Sequence of chain 1.A:
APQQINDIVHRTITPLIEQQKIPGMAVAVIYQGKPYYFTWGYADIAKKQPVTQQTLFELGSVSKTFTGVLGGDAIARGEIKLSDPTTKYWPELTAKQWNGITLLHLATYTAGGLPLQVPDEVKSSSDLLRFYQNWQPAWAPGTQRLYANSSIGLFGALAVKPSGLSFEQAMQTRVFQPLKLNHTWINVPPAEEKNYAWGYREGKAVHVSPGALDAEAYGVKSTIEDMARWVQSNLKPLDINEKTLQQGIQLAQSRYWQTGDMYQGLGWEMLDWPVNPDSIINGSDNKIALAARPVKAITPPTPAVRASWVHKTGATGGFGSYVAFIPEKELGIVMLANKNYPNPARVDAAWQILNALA

Binding-site contacts:
Ligand atom O6 contacts residue ASN149 of chain 1.A at 2.8 Å (h-bond).
Ligand atom C10 contacts residue ALA315 of chain 1.A at 3.6 Å (hydrophobic).
Ligand atom C11 contacts residue THR316 of chain 1.A at 3.4 Å.
Ligand atom C8 contacts residue ALA315 of chain 1.A at 4.4 Å (hydrophobic).
Ligand atom C5 contacts residue GLN117 of chain 1.A at 3.2 Å.
Ligand atom O2 contacts residue LYS312 of chain 1.A at 4.4 Å.
Ligand atom C11 contacts residue ASN340 of chain 1.A at 4.0 Å.
Ligand atom C9 contacts residue ALA315 of chain 1.A at 4.1 Å (hydrophobic).
Ligand atom S1 contacts residue GLN117 of chain 1.A at 4.1 Å.
Ligand atom C7 contacts residue GLN117 of chain 1.A at 2.9 Å.
Ligand atom O1 contacts residue SER61 of chain 1.A at 2.6 Å (h-bond).
Ligand atom C5 contacts residue ASN149 of chain 1.A at 3.8 Å.
Ligand atom C3 contacts residue TYR147 of chain 1.A at 4.0 Å (hydrophobic).
Ligand atom C10 contacts residue ASN340 of chain 1.A at 3.4 Å.
Ligand atom B contacts residue LYS64 of chain 1.A at 3.8 Å.
Ligand atom O6 contacts residue GLN117 of chain 1.A at 2.9 Å (h-bond).
Ligand atom N4 contacts residue ALA315 of chain 1.A at 4.3 Å.
Ligand atom C3 contacts residue ASN149 of chain 1.A at 3.5 Å.
Ligand atom B contacts residue SER61 of chain 1.A at 1.6 Å.
Ligand atom N4 contacts residue GLN117 of chain 1.A at 4.5 Å.
Ligand atom C3 contacts residue SER61 of chain 1.A at 2.5 Å.
Ligand atom O6 contacts residue TYR218 of chain 1.A at 4.4 Å.
Ligand atom C7 contacts residue LEU116 of chain 1.A at 4.5 Å (hydrophobic).
Ligand atom O2 contacts residue SER61 of chain 1.A at 2.5 Å (h-bond).
Ligand atom C10 contacts residue THR316 of chain 1.A at 3.8 Å.
Ligand atom B contacts residue ALA315 of chain 1.A at 4.2 Å.
Ligand atom O1 contacts residue ALA315 of chain 1.A at 2.8 Å (h-bond).
Ligand atom C11 contacts residue GLY317 of chain 1.A at 3.7 Å.
Ligand atom O1 contacts residue GLY314 of chain 1.A at 3.8 Å.
Ligand atom O1 contacts residue GLY60 of chain 1.A at 4.0 Å.
Ligand atom O2 contacts residue TYR147 of chain 1.A at 2.7 Å (h-bond).
Ligand atom C3 contacts residue ALA315 of chain 1.A at 4.4 Å (hydrophobic).
Ligand atom N4 contacts residue SER61 of chain 1.A at 3.9 Å.
Ligand atom B contacts residue TYR147 of chain 1.A at 3.3 Å.
Ligand atom C11 contacts residue ALA315 of chain 1.A at 4.2 Å (hydrophobic).
Ligand atom O2 contacts residue LYS64 of chain 1.A at 4.5 Å.
Ligand atom N4 contacts residue ASN149 of chain 1.A at 4.3 Å.
Ligand atom C3 contacts residue LYS64 of chain 1.A at 3.7 Å.
Ligand atom C8 contacts residue GLN117 of chain 1.A at 3.9 Å.

A protein and the small-molecule ligand that binds it are described below.
Small molecule (SMILES): O=C(Cc1cccs1)NCB(O)O